The protein below binds the small molecule below.
Small molecule (SMILES): N#CCC(=O)N1CCC(c2nc(-c3cccs3)no2)CC1

Binding-site contacts:
Ligand atom C1 contacts residue PHE110 of chain 1.A at 3.6 Å (hydrophobic).
Ligand atom C5 contacts residue THR149 of chain 1.A at 3.4 Å.
Ligand atom C2 contacts residue PHE110 of chain 1.A at 3.6 Å (hydrophobic).
Ligand atom N3 contacts residue TRP103 of chain 1.A at 3.9 Å.
Ligand atom C2 contacts residue ASN176 of chain 1.A at 3.9 Å.
Ligand atom O contacts residue PHE110 of chain 1.A at 3.6 Å.
Ligand atom C7 contacts residue TRP145 of chain 1.A at 3.9 Å (hydrophobic).
Ligand atom C3 contacts residue TRP207 of chain 1.A at 3.6 Å (hydrophobic).
Ligand atom O contacts residue ASN179 of chain 1.A at 2.8 Å (h-bond).
Ligand atom C contacts residue PHE110 of chain 1.A at 3.3 Å (hydrophobic).
Ligand atom C contacts residue ASN179 of chain 1.A at 3.7 Å.
Ligand atom N2 contacts residue VAL152 of chain 1.A at 3.8 Å.
Ligand atom C6 contacts residue THR149 of chain 1.A at 3.6 Å.
Ligand atom N3 contacts residue GLY106 of chain 1.A at 3.8 Å.
Ligand atom C3 contacts residue ASN179 of chain 1.A at 3.8 Å.
Ligand atom C9 contacts residue TYR148 of chain 1.A at 3.8 Å (hydrophobic).
Ligand atom N1 contacts residue PHE110 of chain 1.A at 3.5 Å.
Ligand atom C13 contacts residue MET102 of chain 1.A at 3.4 Å (hydrophobic).
Ligand atom N2 contacts residue TYR148 of chain 1.A at 2.9 Å.
Ligand atom C6 contacts residue PHE110 of chain 1.A at 3.8 Å (hydrophobic).
Ligand atom O1 contacts residue TRP103 of chain 1.A at 3.9 Å.
Ligand atom C8 contacts residue TRP103 of chain 1.A at 3.8 Å (hydrophobic).
Ligand atom C3 contacts residue ILE107 of chain 1.A at 3.7 Å (hydrophobic).
Ligand atom O1 contacts residue THR149 of chain 1.A at 3.4 Å (h-bond).
Ligand atom N1 contacts residue ASN176 of chain 1.A at 3.5 Å (h-bond).
Ligand atom S contacts residue GLY106 of chain 1.A at 3.5 Å.
Ligand atom C7 contacts residue THR149 of chain 1.A at 3.9 Å.
Ligand atom C11 contacts residue TYR148 of chain 1.A at 3.7 Å (hydrophobic).
Ligand atom C8 contacts residue THR149 of chain 1.A at 3.8 Å.
Ligand atom C7 contacts residue ASN176 of chain 1.A at 3.2 Å.
Ligand atom O1 contacts residue TYR148 of chain 1.A at 3.5 Å.
Ligand atom S contacts residue MET102 of chain 1.A at 3.2 Å (h-bond).
Ligand atom C1 contacts residue ASN176 of chain 1.A at 3.1 Å.
Ligand atom C7 contacts residue PHE110 of chain 1.A at 3.5 Å (hydrophobic).
Ligand atom N contacts residue PHE114 of chain 1.A at 3.9 Å.
Ligand atom N contacts residue PHE110 of chain 1.A at 4.0 Å.
Ligand atom C contacts residue ASN176 of chain 1.A at 3.5 Å.
Ligand atom C4 contacts residue ILE107 of chain 1.A at 3.7 Å (hydrophobic).
Ligand atom C12 contacts residue MET102 of chain 1.A at 3.8 Å (hydrophobic).
Ligand atom C4 contacts residue GLY106 of chain 1.A at 3.6 Å.

Sequence of chain 1.A:
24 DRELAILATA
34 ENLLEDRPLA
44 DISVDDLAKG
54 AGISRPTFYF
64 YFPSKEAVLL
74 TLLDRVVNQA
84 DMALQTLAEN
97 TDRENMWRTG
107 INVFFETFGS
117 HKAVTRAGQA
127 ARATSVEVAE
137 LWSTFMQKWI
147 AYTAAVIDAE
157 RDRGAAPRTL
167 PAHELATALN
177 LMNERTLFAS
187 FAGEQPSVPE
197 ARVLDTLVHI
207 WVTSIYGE